Binding-site contacts:
Ligand atom C3 contacts residue FAD1 of chain 1.U at 2.9 Å.
Ligand atom O4A contacts residue FAD1 of chain 1.U at 2.7 Å.
Ligand atom C1 contacts residue GLY51 of chain 1.E at 3.9 Å.
Ligand atom O2 contacts residue ARG286 of chain 1.E at 2.7 Å (salt-bridge).
Ligand atom O1A contacts residue THR254 of chain 1.E at 2.8 Å (h-bond).
Ligand atom O4B contacts residue ARG286 of chain 1.E at 2.6 Å (salt-bridge).
Ligand atom O4A contacts residue ARG399 of chain 1.E at 2.8 Å (salt-bridge).
Ligand atom O4A contacts residue ARG286 of chain 1.E at 3.7 Å.
Ligand atom O4B contacts residue FAD1 of chain 1.U at 3.2 Å.
Ligand atom C4 contacts residue FAD1 of chain 1.U at 3.2 Å.
Ligand atom C2 contacts residue HIS242 of chain 1.E at 4.0 Å.
Ligand atom O1B contacts residue THR254 of chain 1.E at 3.3 Å (h-bond).
Ligand atom O1B contacts residue HIS242 of chain 1.E at 2.9 Å (h-bond).
Ligand atom C1 contacts residue FAD1 of chain 1.U at 3.9 Å.
Ligand atom C1 contacts residue PHE119 of chain 1.E at 4.1 Å (hydrophobic).
Ligand atom C1 contacts residue ARG286 of chain 1.E at 3.6 Å.
Ligand atom C1 contacts residue GLU255 of chain 1.E at 3.7 Å.
Ligand atom O2 contacts residue HIS242 of chain 1.E at 2.7 Å.
Ligand atom O1A contacts residue FAD1 of chain 1.U at 3.4 Å (h-bond).
Ligand atom O1A contacts residue GLN50 of chain 1.E at 3.5 Å.
Ligand atom O1B contacts residue GLU255 of chain 1.E at 2.7 Å (salt-bridge).
Ligand atom O1B contacts residue ARG286 of chain 1.E at 3.3 Å (salt-bridge).
Ligand atom O4B contacts residue ARG399 of chain 1.E at 2.4 Å (salt-bridge).
Ligand atom C1 contacts residue THR254 of chain 1.E at 3.4 Å.
Ligand atom O2 contacts residue HIS354 of chain 1.E at 3.1 Å (h-bond).
Ligand atom C4 contacts residue GLY401 of chain 1.E at 4.0 Å.
Ligand atom C2 contacts residue HIS354 of chain 1.E at 3.9 Å.
Ligand atom O4A contacts residue GLY402 of chain 1.E at 2.5 Å (h-bond).
Ligand atom C1 contacts residue HIS242 of chain 1.E at 3.8 Å.
Ligand atom C4 contacts residue ARG286 of chain 1.E at 3.1 Å.
Ligand atom C3 contacts residue ARG286 of chain 1.E at 3.0 Å.
Ligand atom O2 contacts residue LEU252 of chain 1.E at 4.0 Å.
Ligand atom C4 contacts residue GLY402 of chain 1.E at 3.6 Å.
Ligand atom O4B contacts residue HIS354 of chain 1.E at 3.0 Å (h-bond).
Ligand atom C2 contacts residue FAD1 of chain 1.U at 3.2 Å.
Ligand atom C1 contacts residue LEU252 of chain 1.E at 4.0 Å (hydrophobic).
Ligand atom O1A contacts residue GLY51 of chain 1.E at 2.7 Å (h-bond).
Ligand atom C2 contacts residue ARG286 of chain 1.E at 3.2 Å.
Ligand atom O4A contacts residue GLY401 of chain 1.E at 3.4 Å.
Ligand atom C4 contacts residue ARG399 of chain 1.E at 3.3 Å.

This small molecule binds to this protein.
Small molecule (SMILES): O=C([O-])[C@H](O)/C=C(/[O-])O

Sequence of chain 1.E:
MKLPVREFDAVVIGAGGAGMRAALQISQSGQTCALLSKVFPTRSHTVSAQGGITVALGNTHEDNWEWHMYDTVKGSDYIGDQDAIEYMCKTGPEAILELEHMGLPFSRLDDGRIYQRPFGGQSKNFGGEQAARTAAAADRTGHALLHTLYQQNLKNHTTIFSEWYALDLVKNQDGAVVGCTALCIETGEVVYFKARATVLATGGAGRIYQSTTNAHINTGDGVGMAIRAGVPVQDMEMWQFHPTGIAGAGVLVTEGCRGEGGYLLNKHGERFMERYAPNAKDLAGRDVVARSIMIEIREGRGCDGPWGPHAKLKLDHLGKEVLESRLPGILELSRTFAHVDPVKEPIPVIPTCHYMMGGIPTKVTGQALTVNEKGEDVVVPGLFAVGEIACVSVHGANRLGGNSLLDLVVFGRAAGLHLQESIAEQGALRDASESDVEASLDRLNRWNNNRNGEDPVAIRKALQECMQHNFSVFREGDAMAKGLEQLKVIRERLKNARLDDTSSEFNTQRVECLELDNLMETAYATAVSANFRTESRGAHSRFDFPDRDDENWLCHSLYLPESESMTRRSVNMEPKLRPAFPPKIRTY